Binding-site contacts:
Ligand atom C28 contacts residue ARG150 of chain 1.C at 3.6 Å.
Ligand atom C27 contacts residue CYS106 of chain 1.C at 3.9 Å (hydrophobic).
Ligand atom O30 contacts residue CYS106 of chain 1.C at 4.0 Å.
Ligand atom C29 contacts residue LEU108 of chain 1.C at 3.8 Å (hydrophobic).
Ligand atom N14 contacts residue ALA52 of chain 1.C at 3.9 Å.
Ligand atom N11 contacts residue VAL35 of chain 1.C at 3.4 Å.
Ligand atom C6 contacts residue VAL35 of chain 1.C at 3.9 Å (hydrophobic).
Ligand atom F25 contacts residue SER29 of chain 1.C at 3.0 Å.
Ligand atom C18 contacts residue GLY105 of chain 1.C at 3.7 Å.
Ligand atom O22 contacts residue PRO103 of chain 1.C at 3.4 Å.
Ligand atom C21 contacts residue MET102 of chain 1.C at 3.4 Å (hydrophobic).
Ligand atom O22 contacts residue MET102 of chain 1.C at 3.0 Å (h-bond).
Ligand atom C28 contacts residue ASP109 of chain 1.C at 4.0 Å.
Ligand atom C10 contacts residue VAL35 of chain 1.C at 3.9 Å (hydrophobic).
Ligand atom O22 contacts residue LEU101 of chain 1.C at 4.0 Å.
Ligand atom N16 contacts residue GLY105 of chain 1.C at 3.5 Å.
Ligand atom C17 contacts residue LEU27 of chain 1.C at 4.0 Å (hydrophobic).
Ligand atom N20 contacts residue LEU27 of chain 1.C at 3.8 Å.
Ligand atom N12 contacts residue LEU153 of chain 1.C at 3.8 Å.
Ligand atom C15 contacts residue MET99 of chain 1.C at 3.3 Å (hydrophobic).
Ligand atom O30 contacts residue ASP109 of chain 1.C at 3.0 Å (salt-bridge).
Ligand atom N16 contacts residue MET102 of chain 1.C at 3.0 Å (h-bond).
Ligand atom F25 contacts residue GLY28 of chain 1.C at 2.8 Å.
Ligand atom N19 contacts residue LEU27 of chain 1.C at 3.9 Å.
Ligand atom C13 contacts residue LEU153 of chain 1.C at 3.7 Å (hydrophobic).
Ligand atom C3 contacts residue VAL35 of chain 1.C at 3.8 Å (hydrophobic).
Ligand atom C13 contacts residue ALA52 of chain 1.C at 3.4 Å (hydrophobic).
Ligand atom C17 contacts residue GLY105 of chain 1.C at 3.5 Å.
Ligand atom N12 contacts residue ALA52 of chain 1.C at 3.8 Å.
Ligand atom C29 contacts residue CYS106 of chain 1.C at 1.8 Å (hydrophobic).
Ligand atom N14 contacts residue LEU153 of chain 1.C at 4.0 Å.
Ligand atom C23 contacts residue PRO103 of chain 1.C at 3.9 Å (hydrophobic).
Ligand atom C13 contacts residue GLN100 of chain 1.C at 3.4 Å.
Ligand atom N14 contacts residue GLN100 of chain 1.C at 3.8 Å.
Ligand atom C17 contacts residue MET102 of chain 1.C at 3.4 Å (hydrophobic).
Ligand atom F25 contacts residue VAL35 of chain 1.C at 3.8 Å.
Ligand atom C28 contacts residue CYS106 of chain 1.C at 3.1 Å (hydrophobic).
Ligand atom N14 contacts residue MET102 of chain 1.C at 3.4 Å (h-bond).
Ligand atom C27 contacts residue ASP109 of chain 1.C at 3.9 Å.
Ligand atom C29 contacts residue ASP109 of chain 1.C at 3.3 Å.

A protein and the small-molecule ligand that binds it are described below.
Small molecule (SMILES): CCC(=O)N[C@@H]1CN(c2nc(Nc3cn(C)nc3OC)c3ncn(C)c3n2)C[C@H]1F

Sequence of chain 1.C:
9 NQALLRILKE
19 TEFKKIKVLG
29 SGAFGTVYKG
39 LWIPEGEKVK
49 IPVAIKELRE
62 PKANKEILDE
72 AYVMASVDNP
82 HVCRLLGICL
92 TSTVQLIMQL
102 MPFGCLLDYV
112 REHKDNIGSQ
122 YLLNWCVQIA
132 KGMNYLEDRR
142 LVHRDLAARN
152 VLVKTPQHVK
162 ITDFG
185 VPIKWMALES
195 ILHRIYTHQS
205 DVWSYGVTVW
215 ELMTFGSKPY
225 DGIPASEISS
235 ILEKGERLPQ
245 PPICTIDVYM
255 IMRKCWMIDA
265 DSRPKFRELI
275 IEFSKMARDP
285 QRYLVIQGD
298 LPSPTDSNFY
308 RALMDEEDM